Binding-site contacts:
Ligand atom O3' contacts residue LEU80 of chain 1.A at 3.5 Å.
Ligand atom C6 contacts residue GLN15 of chain 1.A at 3.7 Å.
Ligand atom O2' contacts residue LEU80 of chain 1.A at 4.0 Å.
Ligand atom CM7 contacts residue PHE11 of chain 1.A at 3.9 Å (hydrophobic).
Ligand atom C2' contacts residue ASP79 of chain 1.A at 3.8 Å.
Ligand atom C8 contacts residue TYR27 of chain 1.A at 3.5 Å (hydrophobic).
Ligand atom N2 contacts residue LEU80 of chain 1.A at 3.0 Å (h-bond).
Ligand atom N3 contacts residue LEU80 of chain 1.A at 3.8 Å.
Ligand atom O6 contacts residue GLN15 of chain 1.A at 3.0 Å (h-bond).
Ligand atom O6 contacts residue PRO14 of chain 1.A at 3.9 Å.
Ligand atom C4 contacts residue PHE11 of chain 1.A at 4.0 Å (hydrophobic).
Ligand atom O4' contacts residue TYR27 of chain 1.A at 3.5 Å (h-bond).
Ligand atom N1 contacts residue GLN15 of chain 1.A at 2.6 Å (h-bond).
Ligand atom O2' contacts residue ASP79 of chain 1.A at 2.9 Å (salt-bridge).
Ligand atom N9 contacts residue TYR27 of chain 1.A at 3.4 Å.
Ligand atom N2 contacts residue ASN53 of chain 1.A at 4.0 Å.
Ligand atom N3 contacts residue TYR27 of chain 1.A at 3.4 Å.
Ligand atom O6 contacts residue TYR27 of chain 1.A at 3.9 Å.
Ligand atom C2 contacts residue LEU80 of chain 1.A at 3.9 Å (hydrophobic).
Ligand atom C6 contacts residue TYR27 of chain 1.A at 3.5 Å (hydrophobic).
Ligand atom N7 contacts residue PHE11 of chain 1.A at 3.7 Å.
Ligand atom N7 contacts residue TYR27 of chain 1.A at 3.4 Å.
Ligand atom CM7 contacts residue TYR27 of chain 1.A at 3.9 Å (hydrophobic).
Ligand atom O6 contacts residue PHE11 of chain 1.A at 3.7 Å.
Ligand atom C2 contacts residue GLN15 of chain 1.A at 3.2 Å.
Ligand atom C6 contacts residue PHE11 of chain 1.A at 3.4 Å (hydrophobic).
Ligand atom C4 contacts residue TYR27 of chain 1.A at 3.5 Å (hydrophobic).
Ligand atom C5 contacts residue PHE11 of chain 1.A at 3.5 Å (hydrophobic).
Ligand atom N2 contacts residue GLN15 of chain 1.A at 3.0 Å (h-bond).
Ligand atom O3' contacts residue ASP79 of chain 1.A at 3.8 Å.
Ligand atom C1' contacts residue TYR27 of chain 1.A at 3.6 Å (hydrophobic).
Ligand atom C3' contacts residue LEU80 of chain 1.A at 3.6 Å (hydrophobic).
Ligand atom N1 contacts residue TYR27 of chain 1.A at 3.6 Å.
Ligand atom C2' contacts residue LEU80 of chain 1.A at 3.5 Å (hydrophobic).
Ligand atom O2B contacts residue TYR27 of chain 1.A at 4.0 Å.
Ligand atom C5 contacts residue TYR27 of chain 1.A at 3.4 Å (hydrophobic).
Ligand atom C2 contacts residue PHE11 of chain 1.A at 4.0 Å (hydrophobic).
Ligand atom O1A contacts residue PHE11 of chain 1.A at 3.6 Å.
Ligand atom N1 contacts residue PHE11 of chain 1.A at 3.6 Å.
Ligand atom C2 contacts residue TYR27 of chain 1.A at 3.6 Å (hydrophobic).

Sequence of chain 1.A:
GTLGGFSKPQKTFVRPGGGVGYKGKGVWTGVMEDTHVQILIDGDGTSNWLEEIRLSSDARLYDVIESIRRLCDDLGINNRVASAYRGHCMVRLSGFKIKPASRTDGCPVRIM

A small-molecule ligand and the protein it binds are described below.
Small molecule (SMILES): C[n+]1cn([C@@H]2O[C@H](CO[P](=O)(O)O[P](=O)(O)OP(=O)(O)O)[C@@H](O)[C@H]2O)c2nc(N)[nH]c(=O)c21